Sequence of chain 1.C:
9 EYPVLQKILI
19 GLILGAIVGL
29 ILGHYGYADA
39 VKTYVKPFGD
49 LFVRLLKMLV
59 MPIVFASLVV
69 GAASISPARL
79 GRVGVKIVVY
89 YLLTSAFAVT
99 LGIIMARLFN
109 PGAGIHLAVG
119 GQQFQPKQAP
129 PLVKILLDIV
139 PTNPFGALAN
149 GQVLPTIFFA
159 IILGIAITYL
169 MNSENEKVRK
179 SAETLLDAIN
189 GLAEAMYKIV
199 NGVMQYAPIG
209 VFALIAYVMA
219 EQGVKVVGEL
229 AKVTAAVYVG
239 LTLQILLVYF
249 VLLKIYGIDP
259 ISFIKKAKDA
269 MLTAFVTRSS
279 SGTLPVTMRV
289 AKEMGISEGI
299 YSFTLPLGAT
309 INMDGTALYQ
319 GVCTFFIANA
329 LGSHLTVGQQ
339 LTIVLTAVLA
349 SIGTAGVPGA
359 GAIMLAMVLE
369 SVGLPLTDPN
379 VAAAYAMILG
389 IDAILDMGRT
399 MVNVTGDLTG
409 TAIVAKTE

Binding-site contacts:
Ligand atom O contacts residue MET311 of chain 1.C at 3.8 Å.
Ligand atom CA contacts residue VAL355 of chain 1.C at 3.9 Å (hydrophobic).
Ligand atom N contacts residue ARG276 of chain 1.C at 2.6 Å (salt-bridge).
Ligand atom CG contacts residue ARG397 of chain 1.C at 3.3 Å.
Ligand atom O contacts residue SER277 of chain 1.C at 3.8 Å.
Ligand atom OD1 contacts residue ARG397 of chain 1.C at 3.0 Å (salt-bridge).
Ligand atom CG contacts residue ASP394 of chain 1.C at 3.7 Å.
Ligand atom CB contacts residue VAL355 of chain 1.C at 3.0 Å (hydrophobic).
Ligand atom O contacts residue THR398 of chain 1.C at 3.8 Å.
Ligand atom O contacts residue GLY354 of chain 1.C at 2.9 Å (h-bond).
Ligand atom OD2 contacts residue ALA358 of chain 1.C at 3.2 Å (h-bond).
Ligand atom CB contacts residue ARG397 of chain 1.C at 4.0 Å.
Ligand atom OD2 contacts residue THR352 of chain 1.C at 3.6 Å.
Ligand atom CG contacts residue THR314 of chain 1.C at 3.6 Å.
Ligand atom C contacts residue SER278 of chain 1.C at 3.6 Å.
Ligand atom CB contacts residue GLY357 of chain 1.C at 3.9 Å.
Ligand atom CA contacts residue ARG276 of chain 1.C at 3.9 Å.
Ligand atom OD2 contacts residue ARG397 of chain 1.C at 3.0 Å (salt-bridge).
Ligand atom CB contacts residue ASP394 of chain 1.C at 3.3 Å.
Ligand atom OXT contacts residue MET311 of chain 1.C at 3.2 Å.
Ligand atom O contacts residue SER278 of chain 1.C at 2.9 Å (h-bond).
Ligand atom O contacts residue VAL355 of chain 1.C at 3.6 Å.
Ligand atom CA contacts residue THR398 of chain 1.C at 3.2 Å.
Ligand atom CA contacts residue ASP394 of chain 1.C at 3.1 Å.
Ligand atom OD2 contacts residue GLY359 of chain 1.C at 2.4 Å (h-bond).
Ligand atom C contacts residue THR398 of chain 1.C at 3.5 Å.
Ligand atom CG contacts residue GLY359 of chain 1.C at 3.6 Å.
Ligand atom N contacts residue PRO356 of chain 1.C at 3.8 Å.
Ligand atom N contacts residue THR398 of chain 1.C at 2.6 Å (h-bond).
Ligand atom OD2 contacts residue GLY357 of chain 1.C at 4.0 Å.
Ligand atom C contacts residue MET311 of chain 1.C at 3.7 Å (hydrophobic).
Ligand atom OD1 contacts residue THR314 of chain 1.C at 2.5 Å (h-bond).
Ligand atom OXT contacts residue SER278 of chain 1.C at 3.1 Å (h-bond).
Ligand atom N contacts residue ASP394 of chain 1.C at 2.7 Å (salt-bridge).
Ligand atom OXT contacts residue THR398 of chain 1.C at 3.5 Å.
Ligand atom OXT contacts residue ASN401 of chain 1.C at 2.7 Å (h-bond).
Ligand atom OD1 contacts residue ASN401 of chain 1.C at 3.5 Å (h-bond).
Ligand atom N contacts residue SER277 of chain 1.C at 3.8 Å.
Ligand atom C contacts residue ASN401 of chain 1.C at 3.8 Å.
Ligand atom OD1 contacts residue ASP394 of chain 1.C at 4.0 Å.

This protein binds this small molecule.
Small molecule (SMILES): N[C@@H](CC(=O)O)C(=O)O